Binding-site contacts:
Ligand atom C7 contacts residue ASN343 of chain 1.B at 3.1 Å.
Ligand atom N2 contacts residue ASN343 of chain 1.B at 2.8 Å (h-bond).
Ligand atom C3 contacts residue ASN343 of chain 1.B at 3.7 Å.
Ligand atom C8 contacts residue ASN343 of chain 1.B at 4.2 Å.
Ligand atom O7 contacts residue ASN343 of chain 1.B at 3.0 Å (h-bond).
Ligand atom C1 contacts residue ASN343 of chain 1.B at 1.4 Å.
Ligand atom C5 contacts residue ASN343 of chain 1.B at 3.6 Å.
Ligand atom C4 contacts residue ASN343 of chain 1.B at 4.2 Å.
Ligand atom C8 contacts residue THR345 of chain 1.B at 3.1 Å.
Ligand atom O5 contacts residue ASN343 of chain 1.B at 2.4 Å (h-bond).
Ligand atom C2 contacts residue ASN343 of chain 1.B at 2.4 Å.

Sequence of chain 1.B:
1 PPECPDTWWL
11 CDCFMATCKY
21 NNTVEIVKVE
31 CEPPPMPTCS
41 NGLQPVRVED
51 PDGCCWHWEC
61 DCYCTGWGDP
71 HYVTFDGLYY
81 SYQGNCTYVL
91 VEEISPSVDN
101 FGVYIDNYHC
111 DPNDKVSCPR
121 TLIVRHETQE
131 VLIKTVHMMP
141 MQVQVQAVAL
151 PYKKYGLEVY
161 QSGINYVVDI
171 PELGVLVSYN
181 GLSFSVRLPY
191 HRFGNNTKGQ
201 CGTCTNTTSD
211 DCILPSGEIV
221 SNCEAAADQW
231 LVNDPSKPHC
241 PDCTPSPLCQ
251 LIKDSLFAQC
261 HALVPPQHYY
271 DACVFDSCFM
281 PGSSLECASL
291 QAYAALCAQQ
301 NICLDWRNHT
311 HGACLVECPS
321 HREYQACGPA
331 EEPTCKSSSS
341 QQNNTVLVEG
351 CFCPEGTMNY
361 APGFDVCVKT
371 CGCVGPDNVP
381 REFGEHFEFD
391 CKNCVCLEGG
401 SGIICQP

The protein below binds the small molecule below.
Small molecule (SMILES): CC(=O)N[C@@H]1[C@@H](O)[C@H](O)[C@@H](CO)O[C@H]1O